A small-molecule ligand and the protein it binds are described below.
Small molecule (SMILES): CC(=O)N[C@H]1[C@H](O[C@H]2[C@H](O)[C@@H](NC(C)=O)CO[C@@H]2CO)O[C@H](CO)[C@@H](O)[C@@H]1O

Binding-site contacts:
Ligand atom N2 contacts residue ASN5 of chain 4.A at 3.0 Å (h-bond).
Ligand atom C1 contacts residue ASN5 of chain 4.A at 1.5 Å.
Ligand atom C2 contacts residue ASN5 of chain 4.A at 2.5 Å.
Ligand atom C4 contacts residue ASN154 of chain 4.A at 4.5 Å.
Ligand atom O3 contacts residue ASP2 of chain 4.A at 2.8 Å (salt-bridge).
Ligand atom N2 contacts residue ASP2 of chain 4.A at 3.7 Å.
Ligand atom O5 contacts residue ASN154 of chain 4.A at 3.8 Å.
Ligand atom C2 contacts residue PHE3 of chain 4.A at 3.7 Å (hydrophobic).
Ligand atom C7 contacts residue ASN5 of chain 4.A at 3.7 Å.
Ligand atom O5 contacts residue ASN5 of chain 4.A at 2.3 Å (h-bond).
Ligand atom C8 contacts residue ASN154 of chain 4.A at 4.1 Å.
Ligand atom C1 contacts residue PHE3 of chain 4.A at 3.7 Å (hydrophobic).
Ligand atom N2 contacts residue PHE3 of chain 4.A at 2.7 Å (h-bond).
Ligand atom O6 contacts residue ASP2 of chain 4.A at 2.7 Å (salt-bridge).
Ligand atom C5 contacts residue ASP2 of chain 4.A at 4.3 Å.
Ligand atom C6 contacts residue ASN154 of chain 4.A at 4.4 Å.
Ligand atom O6 contacts residue ASN154 of chain 4.A at 3.4 Å (h-bond).
Ligand atom C3 contacts residue PHE3 of chain 4.A at 4.3 Å (hydrophobic).
Ligand atom C1 contacts residue ASN154 of chain 4.A at 4.0 Å.
Ligand atom C8 contacts residue PHE3 of chain 4.A at 3.3 Å (hydrophobic).
Ligand atom C3 contacts residue ASP2 of chain 4.A at 3.9 Å.
Ligand atom C3 contacts residue ASN5 of chain 4.A at 3.8 Å.
Ligand atom C5 contacts residue ASN5 of chain 4.A at 3.7 Å.
Ligand atom C6 contacts residue ASP2 of chain 4.A at 3.4 Å.
Ligand atom C5 contacts residue ASN154 of chain 4.A at 3.5 Å.
Ligand atom C8 contacts residue ASP2 of chain 4.A at 3.6 Å.
Ligand atom O5 contacts residue ASP2 of chain 4.A at 3.8 Å.
Ligand atom C7 contacts residue PHE3 of chain 4.A at 3.4 Å (hydrophobic).
Ligand atom O7 contacts residue ASN5 of chain 4.A at 4.1 Å.
Ligand atom C7 contacts residue ASP2 of chain 4.A at 3.8 Å.
Ligand atom C4 contacts residue ASN5 of chain 4.A at 4.2 Å.

Sequence of chain 4.A:
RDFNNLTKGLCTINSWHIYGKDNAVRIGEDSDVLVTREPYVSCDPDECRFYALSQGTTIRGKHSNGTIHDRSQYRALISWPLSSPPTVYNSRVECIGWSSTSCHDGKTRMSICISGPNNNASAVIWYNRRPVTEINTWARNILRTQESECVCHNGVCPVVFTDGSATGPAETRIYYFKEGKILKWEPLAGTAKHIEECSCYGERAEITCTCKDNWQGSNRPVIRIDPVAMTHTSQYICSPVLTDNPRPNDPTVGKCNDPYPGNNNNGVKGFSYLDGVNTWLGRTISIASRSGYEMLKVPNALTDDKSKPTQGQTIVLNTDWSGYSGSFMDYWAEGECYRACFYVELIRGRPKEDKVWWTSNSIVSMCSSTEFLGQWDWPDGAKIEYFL